Binding-site contacts:
Ligand atom C7 contacts residue ASN717 of chain 1.C at 3.2 Å.
Ligand atom O5 contacts residue ASN717 of chain 1.C at 2.4 Å (h-bond).
Ligand atom O6 contacts residue GLN926 of chain 1.C at 4.3 Å.
Ligand atom O7 contacts residue ASN717 of chain 1.C at 3.2 Å (h-bond).
Ligand atom C1 contacts residue ASN717 of chain 1.C at 1.4 Å.
Ligand atom O4 contacts residue LEU922 of chain 1.C at 3.9 Å.
Ligand atom C3 contacts residue ASN717 of chain 1.C at 3.8 Å.
Ligand atom O7 contacts residue GLN1071 of chain 1.C at 3.8 Å.
Ligand atom C5 contacts residue ASN717 of chain 1.C at 3.7 Å.
Ligand atom C5 contacts residue GLN926 of chain 1.C at 4.0 Å.
Ligand atom C6 contacts residue GLN926 of chain 1.C at 4.3 Å.
Ligand atom C8 contacts residue ASN717 of chain 1.C at 4.4 Å.
Ligand atom C3 contacts residue LEU922 of chain 1.C at 4.0 Å (hydrophobic).
Ligand atom C4 contacts residue ASN717 of chain 1.C at 4.2 Å.
Ligand atom N2 contacts residue ASN717 of chain 1.C at 2.9 Å (h-bond).
Ligand atom C2 contacts residue ASN717 of chain 1.C at 2.5 Å.

A protein and the small-molecule ligand that binds it are described below.
Small molecule (SMILES): CC(=O)N[C@@H]1[C@@H](O)[C@H](O)[C@@H](CO)O[C@H]1O

Sequence of chain 1.C:
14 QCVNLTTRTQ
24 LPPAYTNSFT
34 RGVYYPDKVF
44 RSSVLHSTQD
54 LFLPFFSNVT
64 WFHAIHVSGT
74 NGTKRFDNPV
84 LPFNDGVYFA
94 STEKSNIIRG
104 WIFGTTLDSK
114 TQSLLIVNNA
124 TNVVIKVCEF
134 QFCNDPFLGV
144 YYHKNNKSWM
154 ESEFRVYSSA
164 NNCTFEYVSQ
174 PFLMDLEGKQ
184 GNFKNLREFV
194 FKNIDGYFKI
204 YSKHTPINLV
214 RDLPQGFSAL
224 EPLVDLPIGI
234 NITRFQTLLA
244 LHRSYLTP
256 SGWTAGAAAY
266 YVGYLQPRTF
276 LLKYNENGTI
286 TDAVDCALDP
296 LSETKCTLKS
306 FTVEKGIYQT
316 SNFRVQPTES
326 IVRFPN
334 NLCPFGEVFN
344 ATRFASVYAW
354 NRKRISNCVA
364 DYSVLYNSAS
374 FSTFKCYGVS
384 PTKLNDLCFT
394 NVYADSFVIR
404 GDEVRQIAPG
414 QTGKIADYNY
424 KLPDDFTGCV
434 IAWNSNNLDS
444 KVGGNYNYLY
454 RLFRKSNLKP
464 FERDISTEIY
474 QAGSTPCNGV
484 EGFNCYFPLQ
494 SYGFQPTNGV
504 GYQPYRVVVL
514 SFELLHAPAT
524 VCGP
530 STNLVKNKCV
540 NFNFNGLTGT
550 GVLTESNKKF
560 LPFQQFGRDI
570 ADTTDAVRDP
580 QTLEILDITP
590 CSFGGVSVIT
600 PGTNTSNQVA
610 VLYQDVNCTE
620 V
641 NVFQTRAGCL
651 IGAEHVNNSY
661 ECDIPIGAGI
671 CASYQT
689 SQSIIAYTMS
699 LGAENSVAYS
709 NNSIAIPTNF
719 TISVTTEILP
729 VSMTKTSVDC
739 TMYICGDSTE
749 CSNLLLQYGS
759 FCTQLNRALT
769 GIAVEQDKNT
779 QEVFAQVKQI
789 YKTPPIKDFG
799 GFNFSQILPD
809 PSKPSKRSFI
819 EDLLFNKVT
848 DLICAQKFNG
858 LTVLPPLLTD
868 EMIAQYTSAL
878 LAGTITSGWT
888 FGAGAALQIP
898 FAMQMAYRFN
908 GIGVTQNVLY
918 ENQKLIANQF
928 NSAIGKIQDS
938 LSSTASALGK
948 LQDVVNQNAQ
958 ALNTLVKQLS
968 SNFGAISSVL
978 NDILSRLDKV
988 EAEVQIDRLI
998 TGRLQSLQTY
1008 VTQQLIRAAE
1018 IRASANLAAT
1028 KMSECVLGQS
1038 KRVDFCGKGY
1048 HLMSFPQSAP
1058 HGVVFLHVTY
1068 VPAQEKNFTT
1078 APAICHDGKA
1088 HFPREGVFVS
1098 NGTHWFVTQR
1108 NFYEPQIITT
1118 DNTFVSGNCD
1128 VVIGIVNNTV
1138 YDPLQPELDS